This protein binds this small molecule.
Small molecule (SMILES): CC(=O)N[C@H]1[C@H](O[C@H]2O[C@H](CO)[C@H](O)[C@H](O)[C@H]2O)[C@@H](NC(C)=O)CO[C@@H]1CO

Sequence of chain 1.A:
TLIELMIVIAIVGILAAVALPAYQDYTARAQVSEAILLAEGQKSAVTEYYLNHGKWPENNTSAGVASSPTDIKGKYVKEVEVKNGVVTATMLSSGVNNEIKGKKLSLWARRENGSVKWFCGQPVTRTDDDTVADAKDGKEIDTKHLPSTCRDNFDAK

Binding-site contacts:
Ligand atom C1 contacts residue TYR50 of chain 1.A at 4.3 Å (hydrophobic).
Ligand atom O5 contacts residue TYR50 of chain 1.A at 3.8 Å.
Ligand atom O7 contacts residue GLU59 of chain 1.A at 3.5 Å (salt-bridge).
Ligand atom C3 contacts residue SER63 of chain 1.A at 3.7 Å.
Ligand atom C2 contacts residue GLU59 of chain 1.A at 3.8 Å.
Ligand atom O7 contacts residue SER63 of chain 1.A at 3.9 Å.
Ligand atom C6 contacts residue TYR50 of chain 1.A at 3.5 Å (hydrophobic).
Ligand atom C1 contacts residue GLU59 of chain 1.A at 4.2 Å.
Ligand atom O5 contacts residue SER63 of chain 1.A at 2.3 Å (h-bond).
Ligand atom O5 contacts residue PRO58 of chain 1.A at 4.2 Å.
Ligand atom C3 contacts residue GLU59 of chain 1.A at 4.1 Å.
Ligand atom C7 contacts residue ASN60 of chain 1.A at 3.6 Å.
Ligand atom O8 contacts residue GLU59 of chain 1.A at 4.3 Å.
Ligand atom C1 contacts residue SER63 of chain 1.A at 1.4 Å.
Ligand atom C6 contacts residue GLU59 of chain 1.A at 3.9 Å.
Ligand atom C2 contacts residue SER63 of chain 1.A at 2.4 Å.
Ligand atom C5 contacts residue TYR50 of chain 1.A at 3.3 Å (hydrophobic).
Ligand atom C2 contacts residue ASN60 of chain 1.A at 4.4 Å.
Ligand atom C8 contacts residue THR62 of chain 1.A at 4.1 Å.
Ligand atom C7 contacts residue GLU59 of chain 1.A at 4.5 Å.
Ligand atom C5 contacts residue SER63 of chain 1.A at 3.6 Å.
Ligand atom C7 contacts residue SER63 of chain 1.A at 3.5 Å.
Ligand atom C4 contacts residue SER63 of chain 1.A at 4.2 Å.
Ligand atom C5 contacts residue GLU59 of chain 1.A at 4.2 Å.
Ligand atom C8 contacts residue ASN60 of chain 1.A at 4.5 Å.
Ligand atom N2 contacts residue SER63 of chain 1.A at 2.8 Å (h-bond).
Ligand atom N2 contacts residue ASN60 of chain 1.A at 4.3 Å.
Ligand atom O3 contacts residue GLU59 of chain 1.A at 3.9 Å.
Ligand atom C6 contacts residue TRP57 of chain 1.A at 3.8 Å (hydrophobic).
Ligand atom O7 contacts residue ASN60 of chain 1.A at 2.9 Å (h-bond).
Ligand atom O6 contacts residue LYS56 of chain 1.A at 4.3 Å.
Ligand atom O5 contacts residue GLU59 of chain 1.A at 3.2 Å (salt-bridge).
Ligand atom O6 contacts residue TYR50 of chain 1.A at 3.6 Å.
Ligand atom C4 contacts residue GLU59 of chain 1.A at 4.0 Å.